Sequence of chain 1.I:
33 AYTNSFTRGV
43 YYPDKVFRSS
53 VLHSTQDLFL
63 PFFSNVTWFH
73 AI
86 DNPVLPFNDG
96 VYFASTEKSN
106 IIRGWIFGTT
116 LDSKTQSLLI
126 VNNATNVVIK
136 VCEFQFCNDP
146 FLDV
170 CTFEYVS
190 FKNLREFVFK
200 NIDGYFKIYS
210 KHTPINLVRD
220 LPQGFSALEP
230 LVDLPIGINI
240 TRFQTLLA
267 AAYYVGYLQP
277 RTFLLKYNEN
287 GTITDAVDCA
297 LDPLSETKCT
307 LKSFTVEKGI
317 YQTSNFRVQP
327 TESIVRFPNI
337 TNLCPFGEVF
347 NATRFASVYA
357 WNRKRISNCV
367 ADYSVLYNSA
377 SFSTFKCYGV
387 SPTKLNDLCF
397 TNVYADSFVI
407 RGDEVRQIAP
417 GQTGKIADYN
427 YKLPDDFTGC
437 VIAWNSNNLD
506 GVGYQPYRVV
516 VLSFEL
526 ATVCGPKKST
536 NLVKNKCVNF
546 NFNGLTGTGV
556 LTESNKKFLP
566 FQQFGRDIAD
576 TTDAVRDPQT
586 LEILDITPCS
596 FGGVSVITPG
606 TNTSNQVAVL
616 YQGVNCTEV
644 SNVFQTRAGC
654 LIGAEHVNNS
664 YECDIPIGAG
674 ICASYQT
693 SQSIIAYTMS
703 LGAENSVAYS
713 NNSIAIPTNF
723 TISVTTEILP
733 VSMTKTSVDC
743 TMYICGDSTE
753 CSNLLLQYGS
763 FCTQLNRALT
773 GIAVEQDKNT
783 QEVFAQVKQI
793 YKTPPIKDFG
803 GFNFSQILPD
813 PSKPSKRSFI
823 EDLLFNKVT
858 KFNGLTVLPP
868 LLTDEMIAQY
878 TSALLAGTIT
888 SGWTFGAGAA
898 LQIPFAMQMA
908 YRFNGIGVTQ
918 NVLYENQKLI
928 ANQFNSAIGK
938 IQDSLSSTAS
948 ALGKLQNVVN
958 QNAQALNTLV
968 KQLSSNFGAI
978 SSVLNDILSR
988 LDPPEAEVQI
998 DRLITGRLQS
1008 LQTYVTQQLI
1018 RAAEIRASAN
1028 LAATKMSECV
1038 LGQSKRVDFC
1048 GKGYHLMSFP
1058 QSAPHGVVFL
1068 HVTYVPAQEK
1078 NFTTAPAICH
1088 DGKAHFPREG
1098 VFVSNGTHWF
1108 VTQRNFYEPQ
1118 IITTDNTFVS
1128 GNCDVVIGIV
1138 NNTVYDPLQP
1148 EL

Binding-site contacts:
Ligand atom C4 contacts residue ASN335 of chain 1.I at 4.2 Å.
Ligand atom O4 contacts residue THR585 of chain 1.I at 4.0 Å.
Ligand atom O3 contacts residue GLN584 of chain 1.I at 4.4 Å.
Ligand atom C8 contacts residue ASN335 of chain 1.I at 4.4 Å.
Ligand atom N2 contacts residue THR337 of chain 1.I at 4.0 Å.
Ligand atom C8 contacts residue THR337 of chain 1.I at 3.6 Å.
Ligand atom O7 contacts residue ASN335 of chain 1.I at 4.3 Å.
Ligand atom C3 contacts residue GLN584 of chain 1.I at 4.1 Å.
Ligand atom C7 contacts residue THR337 of chain 1.I at 3.5 Å.
Ligand atom O7 contacts residue THR337 of chain 1.I at 3.4 Å (h-bond).
Ligand atom C2 contacts residue ASN335 of chain 1.I at 2.5 Å.
Ligand atom C1 contacts residue ASN335 of chain 1.I at 1.4 Å.
Ligand atom O5 contacts residue ASN335 of chain 1.I at 2.3 Å (h-bond).
Ligand atom C5 contacts residue ASN335 of chain 1.I at 3.6 Å.
Ligand atom C7 contacts residue ASN335 of chain 1.I at 3.9 Å.
Ligand atom N2 contacts residue ASN335 of chain 1.I at 3.0 Å (h-bond).
Ligand atom C3 contacts residue ASN335 of chain 1.I at 3.8 Å.
Ligand atom N2 contacts residue GLN584 of chain 1.I at 4.4 Å.

This small molecule binds to this protein.
Small molecule (SMILES): CC(=O)N[C@@H]1[C@@H](O)[C@H](O)[C@@H](CO)O[C@H]1O